Sequence of chain 1.D:
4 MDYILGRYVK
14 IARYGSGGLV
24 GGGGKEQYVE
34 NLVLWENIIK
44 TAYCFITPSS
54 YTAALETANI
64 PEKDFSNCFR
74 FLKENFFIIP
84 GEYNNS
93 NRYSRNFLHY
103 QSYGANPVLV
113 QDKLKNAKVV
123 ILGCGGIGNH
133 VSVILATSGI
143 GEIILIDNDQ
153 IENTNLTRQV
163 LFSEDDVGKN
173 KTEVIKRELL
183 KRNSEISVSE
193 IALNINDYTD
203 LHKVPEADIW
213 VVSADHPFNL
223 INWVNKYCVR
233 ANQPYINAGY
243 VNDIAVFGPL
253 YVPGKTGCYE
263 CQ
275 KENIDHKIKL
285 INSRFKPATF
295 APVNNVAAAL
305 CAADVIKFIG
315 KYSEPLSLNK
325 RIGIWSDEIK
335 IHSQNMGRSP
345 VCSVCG

Sequence of chain 1.C:
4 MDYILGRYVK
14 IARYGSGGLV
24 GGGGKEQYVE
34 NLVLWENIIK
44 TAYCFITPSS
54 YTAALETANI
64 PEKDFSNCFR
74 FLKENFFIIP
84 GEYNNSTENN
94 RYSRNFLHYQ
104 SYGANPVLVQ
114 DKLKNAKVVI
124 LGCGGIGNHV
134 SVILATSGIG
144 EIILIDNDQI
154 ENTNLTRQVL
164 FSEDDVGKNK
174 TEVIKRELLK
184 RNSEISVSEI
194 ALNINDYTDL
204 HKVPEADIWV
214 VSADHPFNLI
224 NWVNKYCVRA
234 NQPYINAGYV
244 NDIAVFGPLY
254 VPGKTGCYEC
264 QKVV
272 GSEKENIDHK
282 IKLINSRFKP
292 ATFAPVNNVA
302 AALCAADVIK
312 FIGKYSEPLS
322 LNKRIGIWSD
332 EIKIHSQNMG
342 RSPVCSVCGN

The small molecule below binds the protein below.
Small molecule (SMILES): Nc1ncnc2c1ncn2[C@@H]1O[C@H](CO[P](=O)(O)C[P](=O)(O)OP(=O)(O)O)[C@@H](O)[C@H]1O

Binding-site contacts:
Ligand atom C3' contacts residue ASP149 of chain 1.C at 3.5 Å.
Ligand atom O2G contacts residue ASN157 of chain 1.C at 2.8 Å (h-bond).
Ligand atom C2 contacts residue LEU195 of chain 1.C at 3.5 Å (hydrophobic).
Ligand atom C4 contacts residue ALA216 of chain 1.C at 3.5 Å (hydrophobic).
Ligand atom O2A contacts residue ARG160 of chain 1.C at 3.0 Å (salt-bridge).
Ligand atom O1B contacts residue GLN161 of chain 1.C at 3.0 Å (h-bond).
Ligand atom O2' contacts residue ASP151 of chain 1.C at 3.2 Å.
Ligand atom O2A contacts residue GLY127 of chain 1.C at 3.5 Å.
Ligand atom O1G contacts residue ARG160 of chain 1.C at 2.8 Å (salt-bridge).
Ligand atom O3' contacts residue ASP149 of chain 1.C at 2.6 Å (salt-bridge).
Ligand atom C6 contacts residue ASN196 of chain 1.C at 3.3 Å.
Ligand atom O1B contacts residue LYS173 of chain 1.C at 3.1 Å (salt-bridge).
Ligand atom C6 contacts residue ILE197 of chain 1.C at 3.6 Å (hydrophobic).
Ligand atom O3G contacts residue ARG97 of chain 1.D at 2.9 Å (salt-bridge).
Ligand atom N1 contacts residue ILE197 of chain 1.C at 2.9 Å (h-bond).
Ligand atom O5' contacts residue GLY127 of chain 1.C at 3.2 Å.
Ligand atom C3' contacts residue LYS173 of chain 1.C at 3.5 Å.
Ligand atom N1 contacts residue ASN196 of chain 1.C at 3.3 Å (h-bond).
Ligand atom O3G contacts residue LYS290 of chain 1.C at 3.5 Å (salt-bridge).
Ligand atom N7 contacts residue HIS218 of chain 1.C at 3.2 Å (h-bond).
Ligand atom C2 contacts residue ASN196 of chain 1.C at 3.5 Å.
Ligand atom C5 contacts residue ALA216 of chain 1.C at 3.6 Å (hydrophobic).
Ligand atom O1G contacts residue ASN157 of chain 1.C at 3.1 Å (h-bond).
Ligand atom O3' contacts residue LYS173 of chain 1.C at 2.8 Å (salt-bridge).
Ligand atom N6 contacts residue ASN196 of chain 1.C at 3.5 Å (h-bond).
Ligand atom C8 contacts residue ASP217 of chain 1.C at 3.4 Å.
Ligand atom C1' contacts residue ASP149 of chain 1.C at 3.4 Å.
Ligand atom O2A contacts residue GLY128 of chain 1.C at 3.1 Å (h-bond).
Ligand atom O1B contacts residue ARG160 of chain 1.C at 3.3 Å (salt-bridge).
Ligand atom O3' contacts residue GLY127 of chain 1.C at 3.4 Å (h-bond).
Ligand atom N6 contacts residue HIS218 of chain 1.C at 2.8 Å (h-bond).
Ligand atom O2' contacts residue ASP149 of chain 1.C at 2.7 Å (salt-bridge).
Ligand atom O3B contacts residue ARG160 of chain 1.C at 3.3 Å (salt-bridge).
Ligand atom O1G contacts residue ARG97 of chain 1.D at 3.5 Å (salt-bridge).
Ligand atom O1A contacts residue TYR242 of chain 1.C at 3.1 Å (h-bond).
Ligand atom O1A contacts residue ASP217 of chain 1.C at 3.4 Å (salt-bridge).
Ligand atom O2A contacts residue GLN161 of chain 1.C at 3.1 Å (h-bond).
Ligand atom PG contacts residue ASN157 of chain 1.C at 3.5 Å.
Ligand atom C5 contacts residue ASN196 of chain 1.C at 3.5 Å.
Ligand atom N6 contacts residue ILE197 of chain 1.C at 2.9 Å (h-bond).